Sequence of chain 1.B:
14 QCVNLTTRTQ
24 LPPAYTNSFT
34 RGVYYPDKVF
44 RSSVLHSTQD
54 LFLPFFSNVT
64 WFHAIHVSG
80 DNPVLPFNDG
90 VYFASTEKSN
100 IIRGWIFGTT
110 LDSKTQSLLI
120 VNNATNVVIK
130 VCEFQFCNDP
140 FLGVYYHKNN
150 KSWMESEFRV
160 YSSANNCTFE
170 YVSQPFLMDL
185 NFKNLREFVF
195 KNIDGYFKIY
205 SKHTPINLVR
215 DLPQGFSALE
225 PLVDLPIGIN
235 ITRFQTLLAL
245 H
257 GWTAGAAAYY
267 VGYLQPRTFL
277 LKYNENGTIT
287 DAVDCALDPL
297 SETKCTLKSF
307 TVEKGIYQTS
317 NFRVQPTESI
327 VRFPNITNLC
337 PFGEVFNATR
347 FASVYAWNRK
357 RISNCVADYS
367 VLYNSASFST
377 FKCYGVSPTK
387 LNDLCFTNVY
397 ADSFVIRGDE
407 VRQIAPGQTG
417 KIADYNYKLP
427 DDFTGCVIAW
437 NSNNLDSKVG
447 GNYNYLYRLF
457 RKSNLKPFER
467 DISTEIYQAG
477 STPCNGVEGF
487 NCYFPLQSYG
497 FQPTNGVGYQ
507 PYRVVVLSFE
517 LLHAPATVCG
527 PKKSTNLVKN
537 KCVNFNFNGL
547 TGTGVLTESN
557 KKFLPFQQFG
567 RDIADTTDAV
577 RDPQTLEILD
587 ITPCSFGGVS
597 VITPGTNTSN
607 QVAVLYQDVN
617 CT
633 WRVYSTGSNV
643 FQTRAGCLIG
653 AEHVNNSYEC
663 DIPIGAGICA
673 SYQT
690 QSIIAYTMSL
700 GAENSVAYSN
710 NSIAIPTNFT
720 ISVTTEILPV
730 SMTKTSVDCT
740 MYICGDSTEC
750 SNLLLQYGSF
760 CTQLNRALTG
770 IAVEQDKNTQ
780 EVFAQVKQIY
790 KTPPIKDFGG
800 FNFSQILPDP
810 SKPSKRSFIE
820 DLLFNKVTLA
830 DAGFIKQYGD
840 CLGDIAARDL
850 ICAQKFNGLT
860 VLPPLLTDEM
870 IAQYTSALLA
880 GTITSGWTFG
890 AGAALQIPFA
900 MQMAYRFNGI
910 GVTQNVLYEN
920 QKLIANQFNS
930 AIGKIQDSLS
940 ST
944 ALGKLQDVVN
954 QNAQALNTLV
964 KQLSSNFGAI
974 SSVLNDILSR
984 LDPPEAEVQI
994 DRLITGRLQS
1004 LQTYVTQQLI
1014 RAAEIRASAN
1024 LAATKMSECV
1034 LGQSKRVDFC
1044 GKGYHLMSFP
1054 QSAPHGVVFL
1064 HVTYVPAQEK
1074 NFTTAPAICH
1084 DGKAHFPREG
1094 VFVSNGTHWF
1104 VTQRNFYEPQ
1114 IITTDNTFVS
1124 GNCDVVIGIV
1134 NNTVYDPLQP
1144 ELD

Binding-site contacts:
Ligand atom C2 contacts residue ASN61 of chain 1.B at 2.4 Å.
Ligand atom O6 contacts residue ASN61 of chain 1.B at 4.4 Å.
Ligand atom C5 contacts residue ASN61 of chain 1.B at 3.6 Å.
Ligand atom C1 contacts residue TYR28 of chain 1.B at 4.1 Å (hydrophobic).
Ligand atom C4 contacts residue ASN61 of chain 1.B at 4.2 Å.
Ligand atom C5 contacts residue TYR28 of chain 1.B at 4.2 Å (hydrophobic).
Ligand atom O5 contacts residue TYR28 of chain 1.B at 4.2 Å.
Ligand atom O7 contacts residue ASN61 of chain 1.B at 3.9 Å.
Ligand atom C8 contacts residue ASN61 of chain 1.B at 4.0 Å.
Ligand atom C6 contacts residue TYR28 of chain 1.B at 4.2 Å (hydrophobic).
Ligand atom C7 contacts residue ASN61 of chain 1.B at 3.6 Å.
Ligand atom C3 contacts residue ASN61 of chain 1.B at 3.8 Å.
Ligand atom O5 contacts residue ASN61 of chain 1.B at 2.3 Å (h-bond).
Ligand atom C8 contacts residue ASN30 of chain 1.B at 4.2 Å.
Ligand atom N2 contacts residue ASN61 of chain 1.B at 3.0 Å (h-bond).
Ligand atom C1 contacts residue ASN61 of chain 1.B at 1.4 Å.
Ligand atom O6 contacts residue TYR28 of chain 1.B at 3.8 Å.

This small molecule binds to this protein.
Small molecule (SMILES): CC(=O)N[C@@H]1[C@@H](O)[C@H](O)[C@@H](CO)O[C@H]1O